Binding-site contacts:
Ligand atom O43 contacts residue ARG266 of chain 1.B at 2.5 Å (salt-bridge).
Ligand atom P5 contacts residue ARG510 of chain 1.B at 4.2 Å.
Ligand atom C5 contacts residue ARG270 of chain 1.B at 4.0 Å.
Ligand atom P1 contacts residue ARG568 of chain 1.B at 3.8 Å.
Ligand atom O42 contacts residue ARG411 of chain 1.B at 3.8 Å.
Ligand atom P5 contacts residue LYS507 of chain 1.B at 3.8 Å.
Ligand atom P4 contacts residue THR268 of chain 1.B at 3.5 Å.
Ligand atom O53 contacts residue LYS507 of chain 1.B at 3.9 Å.
Ligand atom C3 contacts residue ARG568 of chain 1.B at 3.9 Å.
Ligand atom O53 contacts residue TYR567 of chain 1.B at 2.4 Å (h-bond).
Ligand atom C6 contacts residue ARG568 of chain 1.B at 4.0 Å.
Ligand atom O42 contacts residue ARG266 of chain 1.B at 3.8 Å.
Ligand atom O5 contacts residue LYS569 of chain 1.B at 3.4 Å.
Ligand atom P4 contacts residue ARG266 of chain 1.B at 3.2 Å.
Ligand atom P5 contacts residue ARG270 of chain 1.B at 3.8 Å.
Ligand atom O52 contacts residue ARG270 of chain 1.B at 2.6 Å (salt-bridge).
Ligand atom O53 contacts residue ARG270 of chain 1.B at 3.9 Å.
Ligand atom O52 contacts residue LYS507 of chain 1.B at 3.9 Å.
Ligand atom O42 contacts residue LEU269 of chain 1.B at 2.7 Å (h-bond).
Ligand atom O1 contacts residue ARG568 of chain 1.B at 3.1 Å (salt-bridge).
Ligand atom O41 contacts residue LYS569 of chain 1.B at 3.1 Å (salt-bridge).
Ligand atom C6 contacts residue LYS569 of chain 1.B at 4.2 Å.
Ligand atom O6 contacts residue TYR567 of chain 1.B at 3.7 Å.
Ligand atom O4 contacts residue THR268 of chain 1.B at 4.2 Å.
Ligand atom O51 contacts residue ARG510 of chain 1.B at 3.0 Å (salt-bridge).
Ligand atom O4 contacts residue ARG270 of chain 1.B at 3.5 Å (salt-bridge).
Ligand atom O51 contacts residue TYR567 of chain 1.B at 3.6 Å.
Ligand atom O42 contacts residue THR268 of chain 1.B at 3.2 Å (h-bond).
Ligand atom O11 contacts residue ARG568 of chain 1.B at 3.1 Å (salt-bridge).
Ligand atom O43 contacts residue ARG270 of chain 1.B at 3.8 Å.
Ligand atom O41 contacts residue ARG266 of chain 1.B at 2.9 Å (salt-bridge).
Ligand atom P4 contacts residue LEU269 of chain 1.B at 4.1 Å.
Ligand atom O43 contacts residue THR268 of chain 1.B at 2.7 Å (h-bond).
Ligand atom C1 contacts residue ARG568 of chain 1.B at 4.0 Å.
Ligand atom O43 contacts residue ALA276 of chain 1.B at 4.2 Å.
Ligand atom O51 contacts residue LYS507 of chain 1.B at 2.6 Å (salt-bridge).
Ligand atom P5 contacts residue TYR567 of chain 1.B at 3.6 Å.
Ligand atom O51 contacts residue LYS569 of chain 1.B at 4.0 Å.
Ligand atom O3 contacts residue ARG568 of chain 1.B at 2.5 Å (salt-bridge).
Ligand atom O42 contacts residue ARG270 of chain 1.B at 3.8 Å.

Sequence of chain 1.B:
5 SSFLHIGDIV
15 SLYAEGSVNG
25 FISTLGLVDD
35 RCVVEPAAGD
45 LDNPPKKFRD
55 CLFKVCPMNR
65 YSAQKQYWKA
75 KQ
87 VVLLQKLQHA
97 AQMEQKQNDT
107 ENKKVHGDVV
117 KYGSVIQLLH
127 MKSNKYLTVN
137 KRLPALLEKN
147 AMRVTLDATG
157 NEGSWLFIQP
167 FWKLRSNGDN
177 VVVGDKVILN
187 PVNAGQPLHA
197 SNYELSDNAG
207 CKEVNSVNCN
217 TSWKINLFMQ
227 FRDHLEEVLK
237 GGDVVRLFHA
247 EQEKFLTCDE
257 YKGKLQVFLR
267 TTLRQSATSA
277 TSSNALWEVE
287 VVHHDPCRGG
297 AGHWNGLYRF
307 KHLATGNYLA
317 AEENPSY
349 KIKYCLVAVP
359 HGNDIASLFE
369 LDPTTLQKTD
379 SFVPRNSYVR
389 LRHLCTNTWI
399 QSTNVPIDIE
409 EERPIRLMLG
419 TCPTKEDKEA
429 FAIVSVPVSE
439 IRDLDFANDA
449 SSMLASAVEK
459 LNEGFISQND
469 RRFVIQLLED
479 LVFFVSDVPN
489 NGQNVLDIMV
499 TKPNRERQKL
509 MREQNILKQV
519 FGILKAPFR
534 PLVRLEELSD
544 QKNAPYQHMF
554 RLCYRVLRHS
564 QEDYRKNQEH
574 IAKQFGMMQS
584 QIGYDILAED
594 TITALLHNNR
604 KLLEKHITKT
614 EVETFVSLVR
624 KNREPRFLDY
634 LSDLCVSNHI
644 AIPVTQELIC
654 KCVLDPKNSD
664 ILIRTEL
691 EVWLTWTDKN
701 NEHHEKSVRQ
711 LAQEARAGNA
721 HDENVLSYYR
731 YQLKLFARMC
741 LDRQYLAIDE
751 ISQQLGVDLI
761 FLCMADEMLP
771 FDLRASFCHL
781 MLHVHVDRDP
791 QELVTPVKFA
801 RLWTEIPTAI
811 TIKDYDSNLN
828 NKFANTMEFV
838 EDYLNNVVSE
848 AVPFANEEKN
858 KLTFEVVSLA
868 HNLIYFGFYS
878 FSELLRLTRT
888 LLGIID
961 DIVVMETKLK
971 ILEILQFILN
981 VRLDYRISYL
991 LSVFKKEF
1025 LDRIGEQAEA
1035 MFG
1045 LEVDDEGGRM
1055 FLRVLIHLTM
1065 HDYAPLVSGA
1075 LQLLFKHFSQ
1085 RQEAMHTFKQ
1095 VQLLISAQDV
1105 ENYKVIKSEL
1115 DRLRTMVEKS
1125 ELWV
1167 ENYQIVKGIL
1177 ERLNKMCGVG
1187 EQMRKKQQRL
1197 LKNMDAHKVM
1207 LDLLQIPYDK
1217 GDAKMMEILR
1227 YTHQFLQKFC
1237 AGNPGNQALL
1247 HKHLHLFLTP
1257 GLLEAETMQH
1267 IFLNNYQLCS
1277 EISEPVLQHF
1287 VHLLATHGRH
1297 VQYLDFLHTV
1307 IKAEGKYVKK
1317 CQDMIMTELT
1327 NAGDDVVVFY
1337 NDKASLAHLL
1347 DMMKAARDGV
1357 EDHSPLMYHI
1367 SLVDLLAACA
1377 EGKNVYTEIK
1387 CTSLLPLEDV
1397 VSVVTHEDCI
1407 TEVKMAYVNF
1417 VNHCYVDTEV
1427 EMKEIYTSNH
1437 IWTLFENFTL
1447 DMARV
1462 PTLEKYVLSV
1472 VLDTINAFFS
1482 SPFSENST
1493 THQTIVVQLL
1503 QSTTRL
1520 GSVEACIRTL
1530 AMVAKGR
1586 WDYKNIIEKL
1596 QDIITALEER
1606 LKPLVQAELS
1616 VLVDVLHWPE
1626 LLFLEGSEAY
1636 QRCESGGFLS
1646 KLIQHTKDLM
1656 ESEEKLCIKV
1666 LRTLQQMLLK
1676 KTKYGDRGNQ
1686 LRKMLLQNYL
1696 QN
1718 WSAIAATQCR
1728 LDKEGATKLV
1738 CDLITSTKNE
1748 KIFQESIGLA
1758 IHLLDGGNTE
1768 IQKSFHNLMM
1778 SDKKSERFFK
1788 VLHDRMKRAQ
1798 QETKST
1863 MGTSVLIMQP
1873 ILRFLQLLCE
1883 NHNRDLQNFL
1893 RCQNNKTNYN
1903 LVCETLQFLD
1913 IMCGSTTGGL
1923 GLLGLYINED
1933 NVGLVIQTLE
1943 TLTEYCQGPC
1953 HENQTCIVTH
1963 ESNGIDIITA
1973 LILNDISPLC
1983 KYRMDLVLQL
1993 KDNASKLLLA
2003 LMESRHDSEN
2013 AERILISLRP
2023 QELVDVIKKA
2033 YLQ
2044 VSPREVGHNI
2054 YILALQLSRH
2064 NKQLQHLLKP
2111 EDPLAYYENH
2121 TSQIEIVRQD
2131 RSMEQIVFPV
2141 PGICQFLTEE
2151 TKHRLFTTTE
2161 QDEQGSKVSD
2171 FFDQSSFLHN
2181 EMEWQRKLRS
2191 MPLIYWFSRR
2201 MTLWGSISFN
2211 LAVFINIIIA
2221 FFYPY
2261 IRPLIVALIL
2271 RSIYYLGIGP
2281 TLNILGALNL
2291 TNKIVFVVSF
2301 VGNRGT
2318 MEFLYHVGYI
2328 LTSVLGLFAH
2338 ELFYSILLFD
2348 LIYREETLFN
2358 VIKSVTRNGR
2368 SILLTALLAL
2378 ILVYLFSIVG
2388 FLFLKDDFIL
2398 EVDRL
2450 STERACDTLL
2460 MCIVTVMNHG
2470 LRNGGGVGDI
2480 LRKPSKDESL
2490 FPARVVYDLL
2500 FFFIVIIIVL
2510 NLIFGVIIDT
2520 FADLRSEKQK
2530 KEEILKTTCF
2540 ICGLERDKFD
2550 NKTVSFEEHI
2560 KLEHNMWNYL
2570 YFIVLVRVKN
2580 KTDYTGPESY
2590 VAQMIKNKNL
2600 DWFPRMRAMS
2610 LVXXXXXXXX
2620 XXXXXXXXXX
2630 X

The small molecule below binds the protein below.
Small molecule (SMILES): O=P(O)(O)O[C@@H]1[C@H](O)[C@H](O)[C@@H](OP(=O)(O)O)[C@H](OP(=O)(O)O)[C@H]1O